A small-molecule ligand and the protein it binds are described below.
Small molecule (SMILES): O=C(O)c1ccccc1O

Sequence of chain 1.C:
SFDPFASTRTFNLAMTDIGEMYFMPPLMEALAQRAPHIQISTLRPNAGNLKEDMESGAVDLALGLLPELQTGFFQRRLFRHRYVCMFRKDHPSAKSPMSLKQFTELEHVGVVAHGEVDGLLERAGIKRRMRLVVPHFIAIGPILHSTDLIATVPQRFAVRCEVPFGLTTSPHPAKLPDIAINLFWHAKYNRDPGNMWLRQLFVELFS

Binding-site contacts:
Ligand atom O2 contacts residue ILE194 of chain 1.C at 4.4 Å.
Ligand atom C6 contacts residue GLY28 of chain 1.C at 3.7 Å.
Ligand atom O1' contacts residue THR25 of chain 1.C at 3.9 Å.
Ligand atom O2 contacts residue PRO167 of chain 1.C at 4.4 Å.
Ligand atom C4 contacts residue TYR31 of chain 1.C at 4.2 Å (hydrophobic).
Ligand atom C6 contacts residue ILE194 of chain 1.C at 3.9 Å (hydrophobic).
Ligand atom C4 contacts residue PHE88 of chain 1.C at 3.5 Å (hydrophobic).
Ligand atom O2 contacts residue ILE27 of chain 1.C at 3.3 Å.
Ligand atom C1 contacts residue ILE27 of chain 1.C at 4.0 Å (hydrophobic).
Ligand atom O2 contacts residue HIS90 of chain 1.C at 3.4 Å (h-bond).
Ligand atom C2 contacts residue ILE27 of chain 1.C at 3.6 Å (hydrophobic).
Ligand atom O2' contacts residue THR25 of chain 1.C at 2.5 Å (h-bond).
Ligand atom C6 contacts residue PHE32 of chain 1.C at 4.0 Å (hydrophobic).
Ligand atom C4 contacts residue PHE32 of chain 1.C at 3.2 Å (hydrophobic).
Ligand atom O1' contacts residue ILE27 of chain 1.C at 3.6 Å.
Ligand atom C5 contacts residue PHE32 of chain 1.C at 2.9 Å (hydrophobic).
Ligand atom C5 contacts residue ILE194 of chain 1.C at 3.3 Å (hydrophobic).
Ligand atom C3 contacts residue HIS90 of chain 1.C at 4.3 Å.
Ligand atom C1 contacts residue GLY28 of chain 1.C at 4.1 Å.
Ligand atom C5 contacts residue GLY28 of chain 1.C at 3.8 Å.
Ligand atom C4 contacts residue GLY28 of chain 1.C at 4.4 Å.
Ligand atom C1' contacts residue GLY28 of chain 1.C at 4.3 Å.
Ligand atom C1' contacts residue ILE194 of chain 1.C at 4.4 Å (hydrophobic).
Ligand atom C2 contacts residue ILE194 of chain 1.C at 3.9 Å (hydrophobic).
Ligand atom C6 contacts residue GLY73 of chain 1.C at 4.3 Å.
Ligand atom C1 contacts residue THR25 of chain 1.C at 3.9 Å.
Ligand atom C3 contacts residue ILE194 of chain 1.C at 3.8 Å (hydrophobic).
Ligand atom C6 contacts residue THR25 of chain 1.C at 3.8 Å.
Ligand atom C1 contacts residue ILE194 of chain 1.C at 3.9 Å (hydrophobic).
Ligand atom C1' contacts residue THR25 of chain 1.C at 3.2 Å.
Ligand atom C3 contacts residue ILE27 of chain 1.C at 4.4 Å (hydrophobic).
Ligand atom C4 contacts residue ILE194 of chain 1.C at 3.5 Å (hydrophobic).
Ligand atom C3 contacts residue PHE88 of chain 1.C at 3.6 Å (hydrophobic).
Ligand atom C2 contacts residue HIS90 of chain 1.C at 4.2 Å.
Ligand atom C1' contacts residue ILE27 of chain 1.C at 4.0 Å (hydrophobic).